Sequence of chain 2.D:
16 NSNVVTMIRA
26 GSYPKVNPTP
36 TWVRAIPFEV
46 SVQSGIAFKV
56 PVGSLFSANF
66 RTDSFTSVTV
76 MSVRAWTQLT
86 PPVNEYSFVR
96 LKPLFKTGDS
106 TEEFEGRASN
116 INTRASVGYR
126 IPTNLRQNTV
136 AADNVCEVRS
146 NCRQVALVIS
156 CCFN

Binding-site contacts:
Ligand atom C5' contacts residue ALA40 of chain 2.CA at 3.9 Å (hydrophobic).
Ligand atom C1' contacts residue VAL38 of chain 2.G at 3.8 Å (hydrophobic).
Ligand atom C5' contacts residue PRO35 of chain 2.G at 4.2 Å (hydrophobic).
Ligand atom C5' contacts residue VAL19 of chain 2.D at 3.9 Å (hydrophobic).
Ligand atom C1' contacts residue VAL38 of chain 2.CA at 4.0 Å (hydrophobic).
Ligand atom OP2 contacts residue ARG24 of chain 2.D at 4.3 Å.
Ligand atom P contacts residue SER17 of chain 2.D at 4.1 Å.
Ligand atom OP1 contacts residue SER17 of chain 2.D at 3.2 Å (h-bond).
Ligand atom C5' contacts residue SER17 of chain 2.D at 4.0 Å.
Ligand atom O2' contacts residue ASN16 of chain 2.D at 3.9 Å.
Ligand atom C4' contacts residue ALA40 of chain 2.CA at 4.3 Å (hydrophobic).
Ligand atom O3' contacts residue THR36 of chain 2.G at 3.4 Å (h-bond).
Ligand atom O2' contacts residue TRP37 of chain 2.G at 4.1 Å.
Ligand atom C4' contacts residue VAL19 of chain 2.D at 4.0 Å (hydrophobic).
Ligand atom C4' contacts residue THR36 of chain 2.G at 4.2 Å.
Ligand atom N3 contacts residue VAL38 of chain 2.CA at 3.9 Å.
Ligand atom O2' contacts residue VAL38 of chain 2.CA at 3.0 Å (h-bond).
Ligand atom C5' contacts residue SER155 of chain 2.CA at 4.4 Å.
Ligand atom C5' contacts residue ASN16 of chain 2.D at 3.7 Å.
Ligand atom O3' contacts residue SER17 of chain 2.D at 3.6 Å.
Ligand atom O2' contacts residue THR36 of chain 2.G at 3.1 Å (h-bond).
Ligand atom O4' contacts residue VAL38 of chain 2.G at 3.5 Å.
Ligand atom OP1 contacts residue ARG79 of chain 2.CA at 3.2 Å (salt-bridge).
Ligand atom O4' contacts residue ASN16 of chain 2.D at 4.1 Å.
Ligand atom C3' contacts residue THR36 of chain 2.G at 4.1 Å.
Ligand atom C4' contacts residue PRO35 of chain 2.G at 4.2 Å (hydrophobic).
Ligand atom P contacts residue ARG79 of chain 2.CA at 4.1 Å.
Ligand atom O2' contacts residue MET76 of chain 2.CA at 4.2 Å.
Ligand atom C2' contacts residue THR36 of chain 2.G at 4.2 Å.
Ligand atom C4' contacts residue ASN16 of chain 2.D at 3.4 Å.
Ligand atom OP1 contacts residue THR21 of chain 2.D at 3.2 Å.
Ligand atom O2' contacts residue ARG39 of chain 2.CA at 4.0 Å.
Ligand atom O3' contacts residue ALA40 of chain 2.CA at 4.0 Å.
Ligand atom O3' contacts residue SER155 of chain 2.CA at 3.5 Å (h-bond).
Ligand atom C2' contacts residue VAL38 of chain 2.CA at 3.9 Å (hydrophobic).
Ligand atom OP2 contacts residue ARG79 of chain 2.CA at 4.0 Å.
Ligand atom C4' contacts residue SER17 of chain 2.D at 4.1 Å.
Ligand atom OP1 contacts residue SER155 of chain 2.CA at 2.6 Å (h-bond).
Ligand atom P contacts residue SER155 of chain 2.CA at 3.7 Å.
Ligand atom C2 contacts residue VAL38 of chain 2.CA at 3.9 Å (hydrophobic).

Sequence of chain 2.CA:
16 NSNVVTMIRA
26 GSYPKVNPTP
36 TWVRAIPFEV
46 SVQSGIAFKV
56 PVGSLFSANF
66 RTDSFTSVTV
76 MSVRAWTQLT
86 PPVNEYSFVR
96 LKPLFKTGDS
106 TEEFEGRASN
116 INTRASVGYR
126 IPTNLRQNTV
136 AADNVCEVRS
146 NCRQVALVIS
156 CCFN

This protein binds this small molecule.
Small molecule (SMILES): Nc1ncnc2c1ncn2[C@@H]1O[C@H](CO[P](=O)(O)O[C@H]2[C@@H](O)[C@H](n3cnc4c(N)ncnc43)O[C@@H]2CO[P](=O)(O)O[C@H]2[C@@H](O)[C@H](n3cnc4c(N)ncnc43)O[C@@H]2CO[P](=O)(O)O[C@H]2[C@@H](O)[C@H](n3cnc4c(N)ncnc43)O[C@@H]2CO[P](=O)(O)O[C@H]2[C@@H](O)[C@H](n3cnc4c(N)ncnc43)O[C@@H]2CO[P](=O)(O)O[C@H]2[C@@H](O)[C@H](n3cnc4c(N)ncnc43)O[C@@H]2CO[P](=O)(O)O[C@H]2[C@@H](O)[C@H](n3cnc4c(N)ncnc43)O[C@@H]2COP(=O)=O)[C@@H](O)[C@H]1O

Sequence of chain 2.G:
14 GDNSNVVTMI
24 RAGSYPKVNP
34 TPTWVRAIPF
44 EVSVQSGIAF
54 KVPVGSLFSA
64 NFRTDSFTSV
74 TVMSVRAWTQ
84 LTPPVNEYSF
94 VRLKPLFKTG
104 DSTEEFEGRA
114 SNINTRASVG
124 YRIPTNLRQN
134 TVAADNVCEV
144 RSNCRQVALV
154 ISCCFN